Binding-site contacts:
Ligand atom C20 contacts residue 6B51 of chain 2.C at 1.6 Å.
Ligand atom C10 contacts residue 6B51 of chain 2.C at 0.1 Å.
Ligand atom C10 contacts residue SER117 of chain 2.A at 3.3 Å.
Ligand atom C11 contacts residue 6B51 of chain 2.C at 0.1 Å.
Ligand atom C07 contacts residue LEU17 of chain 2.A at 3.4 Å (hydrophobic).
Ligand atom O22 contacts residue 6B51 of chain 2.C at 0.5 Å (h-bond).
Ligand atom C04 contacts residue LEU17 of chain 1.A at 3.2 Å (hydrophobic).
Ligand atom C11 contacts residue SER117 of chain 2.A at 3.5 Å.
Ligand atom C16 contacts residue ALA108 of chain 2.A at 3.6 Å (hydrophobic).
Ligand atom C11 contacts residue SER117 of chain 1.A at 3.4 Å.
Ligand atom C06 contacts residue 6B51 of chain 2.C at 0.1 Å.
Ligand atom C03 contacts residue 6B51 of chain 2.C at 0.7 Å.
Ligand atom C07 contacts residue 6B51 of chain 2.C at 0.4 Å.
Ligand atom C04 contacts residue 6B51 of chain 2.C at 0.8 Å.
Ligand atom O14 contacts residue 6B51 of chain 2.C at 1.4 Å.
Ligand atom O22 contacts residue LYS15 of chain 1.A at 3.1 Å.
Ligand atom O18 contacts residue THR106 of chain 2.A at 3.5 Å.
Ligand atom O05 contacts residue LEU17 of chain 1.A at 3.2 Å.
Ligand atom O01 contacts residue 6B51 of chain 2.C at 1.2 Å.
Ligand atom C21 contacts residue LYS15 of chain 1.A at 3.3 Å.
Ligand atom C15 contacts residue 6B51 of chain 2.C at 0.1 Å.
Ligand atom C09 contacts residue 6B51 of chain 2.C at 0.1 Å.
Ligand atom O05 contacts residue 6B51 of chain 2.C at 0.4 Å.
Ligand atom O12 contacts residue SER117 of chain 2.A at 2.8 Å (h-bond).
Ligand atom C08 contacts residue 6B51 of chain 2.C at 0.1 Å.
Ligand atom C13 contacts residue SER117 of chain 1.A at 3.4 Å.
Ligand atom O22 contacts residue LYS15 of chain 2.A at 3.5 Å.
Ligand atom O14 contacts residue SER117 of chain 1.A at 2.6 Å (h-bond).
Ligand atom C02 contacts residue 6B51 of chain 2.C at 0.7 Å.
Ligand atom O18 contacts residue VAL121 of chain 2.A at 3.5 Å.
Ligand atom C16 contacts residue LEU17 of chain 1.A at 3.0 Å (hydrophobic).
Ligand atom C17 contacts residue 6B51 of chain 2.C at 1.6 Å.
Ligand atom O14 contacts residue THR119 of chain 1.A at 3.0 Å (h-bond).
Ligand atom O18 contacts residue 6B51 of chain 2.C at 2.9 Å (h-bond).
Ligand atom O12 contacts residue 6B51 of chain 2.C at 0.1 Å (h-bond).
Ligand atom C16 contacts residue 6B51 of chain 2.C at 1.3 Å.
Ligand atom C13 contacts residue 6B51 of chain 2.C at 0.1 Å.
Ligand atom O12 contacts residue SER117 of chain 1.A at 2.8 Å (h-bond).
Ligand atom C20 contacts residue LYS15 of chain 1.A at 3.4 Å.
Ligand atom C21 contacts residue 6B51 of chain 2.C at 1.3 Å.

A small-molecule ligand and the protein it binds are described below.
Small molecule (SMILES): COc1cc(O)c2c(=O)cc(-c3ccc(O)c(O)c3)oc2c1

Sequence of chain 2.A:
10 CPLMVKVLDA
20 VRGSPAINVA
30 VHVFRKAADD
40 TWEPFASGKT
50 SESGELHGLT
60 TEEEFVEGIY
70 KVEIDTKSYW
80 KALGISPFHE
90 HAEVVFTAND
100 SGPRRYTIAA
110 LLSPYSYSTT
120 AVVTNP

Sequence of chain 1.A:
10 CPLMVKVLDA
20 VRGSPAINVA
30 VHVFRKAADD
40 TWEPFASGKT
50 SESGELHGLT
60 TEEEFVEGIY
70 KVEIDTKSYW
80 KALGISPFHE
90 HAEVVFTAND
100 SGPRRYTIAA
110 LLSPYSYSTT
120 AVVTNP